Sequence of chain 1.XA:
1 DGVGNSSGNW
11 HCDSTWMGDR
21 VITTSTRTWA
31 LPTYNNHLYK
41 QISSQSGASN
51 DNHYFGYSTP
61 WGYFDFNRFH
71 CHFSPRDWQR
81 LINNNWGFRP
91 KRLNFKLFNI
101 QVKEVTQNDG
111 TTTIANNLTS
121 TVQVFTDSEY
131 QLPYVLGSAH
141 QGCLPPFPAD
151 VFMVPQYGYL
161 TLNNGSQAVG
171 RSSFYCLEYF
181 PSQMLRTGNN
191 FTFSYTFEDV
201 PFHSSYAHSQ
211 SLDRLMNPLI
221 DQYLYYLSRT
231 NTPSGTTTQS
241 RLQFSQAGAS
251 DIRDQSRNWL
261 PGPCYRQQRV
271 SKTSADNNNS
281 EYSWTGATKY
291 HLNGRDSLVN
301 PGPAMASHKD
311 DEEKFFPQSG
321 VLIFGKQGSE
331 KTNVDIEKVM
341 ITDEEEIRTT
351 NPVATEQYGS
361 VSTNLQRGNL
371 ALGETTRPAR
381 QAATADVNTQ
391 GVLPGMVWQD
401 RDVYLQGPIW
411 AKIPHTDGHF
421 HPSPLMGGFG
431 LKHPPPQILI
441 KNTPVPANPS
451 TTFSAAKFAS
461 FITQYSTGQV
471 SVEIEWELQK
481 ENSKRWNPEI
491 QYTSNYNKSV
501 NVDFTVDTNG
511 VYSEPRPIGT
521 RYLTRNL

Binding-site contacts:
Ligand atom O1P contacts residue HIS419 of chain 1.XA at 4.3 Å.
Ligand atom N1 contacts residue PRO422 of chain 1.XA at 3.6 Å.
Ligand atom O5' contacts residue HIS421 of chain 1.XA at 3.0 Å (h-bond).
Ligand atom C6 contacts residue VAL200 of chain 1.XA at 4.2 Å (hydrophobic).
Ligand atom C4 contacts residue PRO201 of chain 1.XA at 3.9 Å (hydrophobic).
Ligand atom C8 contacts residue HIS421 of chain 1.XA at 3.8 Å.
Ligand atom O5' contacts residue PHE420 of chain 1.XA at 4.2 Å.
Ligand atom C5 contacts residue PRO422 of chain 1.XA at 4.0 Å (hydrophobic).
Ligand atom C6 contacts residue GLY430 of chain 1.XA at 3.9 Å.
Ligand atom C6 contacts residue SER423 of chain 1.XA at 4.2 Å.
Ligand atom N3 contacts residue PRO422 of chain 1.XA at 4.4 Å.
Ligand atom C2 contacts residue GLY430 of chain 1.XA at 3.6 Å.
Ligand atom C6 contacts residue PRO422 of chain 1.XA at 3.4 Å (hydrophobic).
Ligand atom N6 contacts residue PHE429 of chain 1.XA at 4.1 Å.
Ligand atom N1 contacts residue VAL200 of chain 1.XA at 3.9 Å.
Ligand atom O1P contacts residue HIS421 of chain 1.XA at 4.1 Å.
Ligand atom P contacts residue PHE420 of chain 1.XA at 4.2 Å.
Ligand atom C8 contacts residue PRO201 of chain 1.XA at 3.9 Å (hydrophobic).
Ligand atom N7 contacts residue PRO201 of chain 1.XA at 4.1 Å.
Ligand atom N3 contacts residue PRO201 of chain 1.XA at 4.0 Å.
Ligand atom N7 contacts residue HIS421 of chain 1.XA at 4.0 Å.
Ligand atom C1' contacts residue PRO201 of chain 1.XA at 4.3 Å (hydrophobic).
Ligand atom N6 contacts residue PRO422 of chain 1.XA at 3.2 Å (h-bond).
Ligand atom N6 contacts residue SER423 of chain 1.XA at 3.5 Å.
Ligand atom C5 contacts residue PRO201 of chain 1.XA at 4.0 Å (hydrophobic).
Ligand atom C6 contacts residue PRO201 of chain 1.XA at 4.3 Å (hydrophobic).
Ligand atom N9 contacts residue PRO201 of chain 1.XA at 3.8 Å.
Ligand atom C3' contacts residue PRO422 of chain 1.XA at 3.7 Å (hydrophobic).
Ligand atom N6 contacts residue PRO424 of chain 1.XA at 4.1 Å.
Ligand atom N9 contacts residue PRO422 of chain 1.XA at 4.3 Å.
Ligand atom O4' contacts residue HIS421 of chain 1.XA at 4.2 Å.
Ligand atom C2 contacts residue VAL200 of chain 1.XA at 4.4 Å (hydrophobic).
Ligand atom P contacts residue HIS421 of chain 1.XA at 3.6 Å.
Ligand atom O5' contacts residue PRO422 of chain 1.XA at 3.8 Å.
Ligand atom C5' contacts residue HIS421 of chain 1.XA at 3.7 Å.
Ligand atom N7 contacts residue SER423 of chain 1.XA at 4.0 Å.
Ligand atom N6 contacts residue GLY430 of chain 1.XA at 3.0 Å (h-bond).
Ligand atom C2 contacts residue PRO201 of chain 1.XA at 4.2 Å (hydrophobic).
Ligand atom N1 contacts residue GLY430 of chain 1.XA at 2.9 Å (h-bond).
Ligand atom C4 contacts residue PRO422 of chain 1.XA at 4.2 Å (hydrophobic).

A small-molecule ligand and the protein it binds are described below.
Small molecule (SMILES): Nc1ncnc2c1ncn2[C@H]1C[C@H](O)[C@@H](COP(=O)(O)O)O1